Binding-site contacts:
Ligand atom C05 contacts residue TYR154 of chain 1.B at 3.0 Å (hydrophobic).
Ligand atom O10 contacts residue TYR199 of chain 1.B at 4.0 Å.
Ligand atom O12 contacts residue TRP230 of chain 1.B at 4.1 Å.
Ligand atom C05 contacts residue LYS228 of chain 1.B at 3.7 Å.
Ligand atom O07 contacts residue TYR199 of chain 1.B at 3.7 Å.
Ligand atom C04 contacts residue PHE207 of chain 1.B at 3.4 Å (hydrophobic).
Ligand atom C02 contacts residue ASN220 of chain 1.B at 4.1 Å.
Ligand atom O01 contacts residue NI1 of chain 1.J at 2.3 Å (h-bond).
Ligand atom O06 contacts residue ASN220 of chain 1.B at 3.5 Å (h-bond).
Ligand atom C02 contacts residue PHE207 of chain 1.B at 4.0 Å (hydrophobic).
Ligand atom C02 contacts residue NI1 of chain 1.J at 3.3 Å.
Ligand atom O07 contacts residue PHE207 of chain 1.B at 3.9 Å.
Ligand atom O01 contacts residue HIS298 of chain 1.B at 3.4 Å (h-bond).
Ligand atom O06 contacts residue TYR154 of chain 1.B at 3.0 Å (h-bond).
Ligand atom O13 contacts residue SER310 of chain 1.B at 3.0 Å (h-bond).
Ligand atom C11 contacts residue TRP230 of chain 1.B at 3.6 Å (hydrophobic).
Ligand atom C04 contacts residue ASN220 of chain 1.B at 4.0 Å.
Ligand atom C03 contacts residue ASN220 of chain 1.B at 3.6 Å.
Ligand atom C11 contacts residue SER218 of chain 1.B at 4.1 Å.
Ligand atom O12 contacts residue GLU212 of chain 1.B at 3.2 Å (salt-bridge).
Ligand atom O10 contacts residue PHE207 of chain 1.B at 4.1 Å.
Ligand atom C11 contacts residue NI1 of chain 1.J at 3.2 Å.
Ligand atom O01 contacts residue PHE207 of chain 1.B at 3.6 Å.
Ligand atom O12 contacts residue THR292 of chain 1.B at 3.9 Å.
Ligand atom C08 contacts residue TYR199 of chain 1.B at 4.1 Å (hydrophobic).
Ligand atom O01 contacts residue HIS210 of chain 1.B at 3.3 Å.
Ligand atom C02 contacts residue HIS298 of chain 1.B at 4.1 Å.
Ligand atom O12 contacts residue NI1 of chain 1.J at 2.5 Å (h-bond).
Ligand atom C11 contacts residue SER310 of chain 1.B at 4.1 Å.
Ligand atom C11 contacts residue ASN220 of chain 1.B at 3.9 Å.
Ligand atom O13 contacts residue ASN220 of chain 1.B at 2.9 Å (h-bond).
Ligand atom O13 contacts residue TRP230 of chain 1.B at 3.6 Å.
Ligand atom O06 contacts residue LYS228 of chain 1.B at 2.9 Å (salt-bridge).
Ligand atom O06 contacts residue TYR199 of chain 1.B at 4.0 Å.
Ligand atom O12 contacts residue SER218 of chain 1.B at 3.0 Å (h-bond).
Ligand atom O12 contacts residue HIS298 of chain 1.B at 3.3 Å (h-bond).
Ligand atom C05 contacts residue PHE207 of chain 1.B at 3.8 Å (hydrophobic).
Ligand atom O07 contacts residue TYR154 of chain 1.B at 2.2 Å (h-bond).
Ligand atom O09 contacts residue TYR199 of chain 1.B at 3.6 Å.
Ligand atom C02 contacts residue TRP230 of chain 1.B at 3.6 Å (hydrophobic).

Sequence of chain 1.B:
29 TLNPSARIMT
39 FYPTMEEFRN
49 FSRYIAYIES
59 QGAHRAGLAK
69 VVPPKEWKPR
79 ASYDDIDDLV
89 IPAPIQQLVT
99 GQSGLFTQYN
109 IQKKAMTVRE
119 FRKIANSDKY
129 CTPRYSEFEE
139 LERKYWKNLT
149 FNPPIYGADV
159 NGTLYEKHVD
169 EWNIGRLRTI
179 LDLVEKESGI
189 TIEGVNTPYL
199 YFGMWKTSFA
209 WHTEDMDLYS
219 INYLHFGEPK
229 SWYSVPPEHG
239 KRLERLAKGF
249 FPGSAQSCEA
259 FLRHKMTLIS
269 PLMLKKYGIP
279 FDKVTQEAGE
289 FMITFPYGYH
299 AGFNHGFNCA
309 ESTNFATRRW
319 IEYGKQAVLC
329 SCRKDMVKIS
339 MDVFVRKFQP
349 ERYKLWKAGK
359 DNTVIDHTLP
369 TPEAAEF

The protein below binds the small molecule below.
Small molecule (SMILES): O=C(O)C[C@H](C(=O)O)[C@H](O)C(=O)O